The protein below binds the small molecule below.
Small molecule (SMILES): Nc1nc2ccc(NC(=O)[C@@H]3CCCN3C(=O)[C@@H](CC3CCCCC3)NS(=O)(=O)Cc3ccccc3)cc2s1

Binding-site contacts:
Ligand atom O38 contacts residue TRP227 of chain 1.B at 3.0 Å.
Ligand atom C24 contacts residue HIS43 of chain 1.B at 3.7 Å.
Ligand atom C21 contacts residue TYR47 of chain 1.B at 3.4 Å (hydrophobic).
Ligand atom N35 contacts residue GLY238 of chain 1.B at 3.5 Å.
Ligand atom C15 contacts residue ASN95 of chain 1.B at 3.5 Å.
Ligand atom C29 contacts residue GLY228 of chain 1.B at 3.6 Å.
Ligand atom O38 contacts residue GLY228 of chain 1.B at 3.6 Å.
Ligand atom O36 contacts residue GLY228 of chain 1.B at 2.5 Å (h-bond).
Ligand atom C28 contacts residue GLY230 of chain 1.B at 3.5 Å.
Ligand atom N32 contacts residue GLY228 of chain 1.B at 3.4 Å.
Ligand atom N35 contacts residue ASP199 of chain 1.B at 2.7 Å (salt-bridge).
Ligand atom O36 contacts residue GLY230 of chain 1.B at 3.3 Å (h-bond).
Ligand atom C33 contacts residue ALA200 of chain 1.B at 3.3 Å (hydrophobic).
Ligand atom S34 contacts residue VAL225 of chain 1.B at 3.8 Å.
Ligand atom C29 contacts residue GLY230 of chain 1.B at 3.6 Å.
Ligand atom N35 contacts residue GLY228 of chain 1.B at 3.8 Å.
Ligand atom C14 contacts residue GLU94 of chain 1.B at 3.8 Å.
Ligand atom C15 contacts residue GLU94 of chain 1.B at 3.1 Å.
Ligand atom S34 contacts residue ALA200 of chain 1.B at 3.8 Å.
Ligand atom C24 contacts residue SER205 of chain 1.B at 3.7 Å.
Ligand atom N32 contacts residue GLY230 of chain 1.B at 3.0 Å (h-bond).
Ligand atom C20 contacts residue TRP50 of chain 1.B at 3.5 Å (hydrophobic).
Ligand atom O39 contacts residue HIS43 of chain 1.B at 3.1 Å (h-bond).
Ligand atom C17 contacts residue TRP227 of chain 1.B at 3.4 Å (hydrophobic).
Ligand atom C31 contacts residue SER205 of chain 1.B at 3.4 Å.
Ligand atom O36 contacts residue GLU229 of chain 1.B at 3.5 Å.
Ligand atom C33 contacts residue GLY228 of chain 1.B at 3.6 Å.
Ligand atom C1 contacts residue GLU229 of chain 1.B at 3.8 Å.
Ligand atom C16 contacts residue ILE179 of chain 1.B at 3.8 Å (hydrophobic).
Ligand atom S8 contacts residue GLY228 of chain 1.B at 3.6 Å (h-bond).
Ligand atom C22 contacts residue HIS43 of chain 1.B at 3.4 Å.
Ligand atom C3 contacts residue ARG233 of chain 1.B at 3.2 Å.
Ligand atom O39 contacts residue SER205 of chain 1.B at 2.8 Å (h-bond).
Ligand atom C16 contacts residue TRP227 of chain 1.B at 3.7 Å (hydrophobic).
Ligand atom C23 contacts residue HIS43 of chain 1.B at 3.7 Å.
Ligand atom C17 contacts residue ILE179 of chain 1.B at 3.2 Å (hydrophobic).
Ligand atom N35 contacts residue ALA200 of chain 1.B at 3.4 Å (h-bond).
Ligand atom C28 contacts residue GLY228 of chain 1.B at 3.5 Å.
Ligand atom N32 contacts residue ALA200 of chain 1.B at 3.5 Å (h-bond).
Ligand atom C2 contacts residue ARG233 of chain 1.B at 3.1 Å.

Sequence of chain 1.B:
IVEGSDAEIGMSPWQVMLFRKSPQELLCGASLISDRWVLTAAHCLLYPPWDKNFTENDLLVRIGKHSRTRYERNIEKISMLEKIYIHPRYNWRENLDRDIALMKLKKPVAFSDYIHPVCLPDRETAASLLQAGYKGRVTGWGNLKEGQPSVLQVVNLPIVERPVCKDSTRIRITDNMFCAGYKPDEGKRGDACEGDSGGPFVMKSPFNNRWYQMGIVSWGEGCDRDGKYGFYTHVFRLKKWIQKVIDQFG